Sequence of chain 1.A:
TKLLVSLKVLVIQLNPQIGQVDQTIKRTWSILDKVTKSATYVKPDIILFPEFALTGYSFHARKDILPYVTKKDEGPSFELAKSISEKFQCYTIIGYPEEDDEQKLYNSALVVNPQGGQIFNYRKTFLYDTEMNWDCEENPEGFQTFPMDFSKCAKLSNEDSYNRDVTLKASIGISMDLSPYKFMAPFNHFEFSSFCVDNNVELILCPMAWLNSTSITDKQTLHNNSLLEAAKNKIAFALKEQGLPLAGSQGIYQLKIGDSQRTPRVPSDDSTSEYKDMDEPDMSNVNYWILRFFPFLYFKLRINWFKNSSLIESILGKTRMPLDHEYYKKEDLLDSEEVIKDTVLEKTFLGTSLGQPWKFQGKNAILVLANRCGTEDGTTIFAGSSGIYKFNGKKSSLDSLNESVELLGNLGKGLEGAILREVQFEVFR

Binding-site contacts:
Ligand atom O contacts residue LEU225 of chain 1.A at 2.8 Å (h-bond).
Ligand atom OE1 contacts residue MET190 of chain 1.A at 3.5 Å.
Ligand atom NE2 contacts residue SER189 of chain 1.A at 3.0 Å (h-bond).
Ligand atom CD contacts residue SER189 of chain 1.A at 3.1 Å.
Ligand atom OE1 contacts residue TYR142 of chain 1.A at 3.2 Å.
Ligand atom NE2 contacts residue TYR71 of chain 1.A at 3.4 Å (h-bond).
Ligand atom N contacts residue PHE197 of chain 1.A at 3.7 Å.
Ligand atom CB contacts residue VAL1 of chain 1.C at 3.4 Å (hydrophobic).
Ligand atom CD contacts residue MET190 of chain 1.A at 4.3 Å (hydrophobic).
Ligand atom CG contacts residue LEU225 of chain 1.A at 4.2 Å (hydrophobic).
Ligand atom N contacts residue SER193 of chain 1.A at 3.4 Å (h-bond).
Ligand atom OE1 contacts residue SER189 of chain 1.A at 2.9 Å (h-bond).
Ligand atom CG contacts residue ALA223 of chain 1.A at 3.4 Å (hydrophobic).
Ligand atom CD contacts residue LYS138 of chain 1.A at 3.5 Å.
Ligand atom CG contacts residue SER189 of chain 1.A at 4.4 Å.
Ligand atom CD contacts residue ALA223 of chain 1.A at 3.5 Å (hydrophobic).
Ligand atom N contacts residue VAL1 of chain 1.C at 2.6 Å (h-bond).
Ligand atom N contacts residue TRP224 of chain 1.A at 3.4 Å.
Ligand atom CG contacts residue TYR142 of chain 1.A at 3.7 Å (hydrophobic).
Ligand atom CA contacts residue VAL1 of chain 1.C at 2.4 Å (hydrophobic).
Ligand atom O contacts residue VAL1 of chain 1.C at 2.3 Å (h-bond).
Ligand atom CD contacts residue TYR142 of chain 1.A at 3.9 Å (hydrophobic).
Ligand atom NE2 contacts residue ALA223 of chain 1.A at 2.8 Å (h-bond).
Ligand atom CG contacts residue TYR71 of chain 1.A at 4.3 Å (hydrophobic).
Ligand atom CA contacts residue TRP224 of chain 1.A at 3.6 Å (hydrophobic).
Ligand atom CA contacts residue TYR142 of chain 1.A at 4.4 Å (hydrophobic).
Ligand atom O contacts residue TRP224 of chain 1.A at 3.6 Å.
Ligand atom C contacts residue TRP224 of chain 1.A at 3.7 Å (hydrophobic).
Ligand atom OE1 contacts residue GLU65 of chain 1.A at 4.4 Å.
Ligand atom C contacts residue VAL1 of chain 1.C at 1.3 Å (hydrophobic).
Ligand atom CB contacts residue TYR142 of chain 1.A at 3.2 Å (hydrophobic).
Ligand atom NE2 contacts residue LYS138 of chain 1.A at 3.7 Å.
Ligand atom CD contacts residue GLU65 of chain 1.A at 4.2 Å.
Ligand atom C contacts residue LEU225 of chain 1.A at 4.0 Å (hydrophobic).
Ligand atom NE2 contacts residue GLU65 of chain 1.A at 3.1 Å (salt-bridge).
Ligand atom OE1 contacts residue TYR71 of chain 1.A at 3.6 Å.
Ligand atom OE1 contacts residue LYS138 of chain 1.A at 2.7 Å (salt-bridge).
Ligand atom OE1 contacts residue GLU145 of chain 1.A at 4.4 Å.
Ligand atom CD contacts residue TYR71 of chain 1.A at 3.5 Å (hydrophobic).
Ligand atom N contacts residue MET190 of chain 1.A at 3.4 Å (h-bond).

A small-molecule ligand and the protein it binds are described below.
Small molecule (SMILES): NC(=O)CC[C@H](N)C(=O)O